Sequence of chain 1.B:
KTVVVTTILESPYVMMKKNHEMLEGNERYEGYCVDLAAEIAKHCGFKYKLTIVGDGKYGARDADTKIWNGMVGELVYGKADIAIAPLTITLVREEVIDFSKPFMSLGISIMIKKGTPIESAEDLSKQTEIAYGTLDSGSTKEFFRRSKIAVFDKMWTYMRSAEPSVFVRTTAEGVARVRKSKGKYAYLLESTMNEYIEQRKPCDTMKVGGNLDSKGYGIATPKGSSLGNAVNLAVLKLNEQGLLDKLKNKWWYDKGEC

This protein binds this small molecule.
Small molecule (SMILES): N[C@@H](C(=O)O)[C@H](O)[C@@]1(C(=O)O)CC[C@H](C[C@H](NC(=O)c2cc(Cl)c(O)c(Cl)c2)C(=O)O)N1

Binding-site contacts:
Ligand atom O8 contacts residue TYR58 of chain 1.B at 2.9 Å (h-bond).
Ligand atom O4 contacts residue GLY138 of chain 1.B at 3.2 Å.
Ligand atom C contacts residue GLU190 of chain 1.B at 3.6 Å.
Ligand atom C1 contacts residue TYR58 of chain 1.B at 3.6 Å (hydrophobic).
Ligand atom O4 contacts residue SER139 of chain 1.B at 3.0 Å (h-bond).
Ligand atom N contacts residue TYR217 of chain 1.B at 3.7 Å.
Ligand atom CL1 contacts residue THR90 of chain 1.B at 3.4 Å.
Ligand atom O2 contacts residue SER139 of chain 1.B at 2.6 Å (h-bond).
Ligand atom C16 contacts residue ARG93 of chain 1.B at 3.7 Å.
Ligand atom CL1 contacts residue ARG93 of chain 1.B at 3.5 Å.
Ligand atom C4 contacts residue SER139 of chain 1.B at 3.7 Å.
Ligand atom O2 contacts residue THR88 of chain 1.B at 3.6 Å (h-bond).
Ligand atom O7 contacts residue GLY59 of chain 1.B at 2.9 Å (h-bond).
Ligand atom O contacts residue ARG93 of chain 1.B at 2.9 Å (salt-bridge).
Ligand atom C6 contacts residue LEU135 of chain 1.B at 3.6 Å (hydrophobic).
Ligand atom O2 contacts residue GLU190 of chain 1.B at 3.1 Å (salt-bridge).
Ligand atom O1 contacts residue ARG93 of chain 1.B at 2.7 Å (salt-bridge).
Ligand atom O1 contacts residue LEU87 of chain 1.B at 3.5 Å.
Ligand atom O8 contacts residue LYS57 of chain 1.B at 3.5 Å.
Ligand atom C7 contacts residue TYR58 of chain 1.B at 3.6 Å (hydrophobic).
Ligand atom C16 contacts residue SER139 of chain 1.B at 3.2 Å.
Ligand atom C1 contacts residue ARG93 of chain 1.B at 3.6 Å.
Ligand atom C14 contacts residue SER139 of chain 1.B at 3.5 Å.
Ligand atom O contacts residue TYR58 of chain 1.B at 3.3 Å.
Ligand atom C15 contacts residue SER139 of chain 1.B at 2.9 Å.
Ligand atom C8 contacts residue SER137 of chain 1.B at 3.6 Å.
Ligand atom C17 contacts residue TYR58 of chain 1.B at 3.5 Å (hydrophobic).
Ligand atom O5 contacts residue SER137 of chain 1.B at 3.4 Å (h-bond).
Ligand atom C17 contacts residue GLY59 of chain 1.B at 3.7 Å.
Ligand atom N contacts residue PRO86 of chain 1.B at 2.8 Å (h-bond).
Ligand atom O1 contacts residue THR88 of chain 1.B at 2.7 Å (h-bond).
Ligand atom N contacts residue THR88 of chain 1.B at 3.3 Å (h-bond).
Ligand atom O7 contacts residue TYR58 of chain 1.B at 3.4 Å (h-bond).
Ligand atom C contacts residue TYR58 of chain 1.B at 3.7 Å (hydrophobic).
Ligand atom O1 contacts residue PRO86 of chain 1.B at 3.6 Å (h-bond).
Ligand atom N contacts residue GLU190 of chain 1.B at 2.9 Å (salt-bridge).
Ligand atom CL1 contacts residue THR88 of chain 1.B at 3.7 Å.
Ligand atom C2 contacts residue GLU190 of chain 1.B at 3.1 Å.
Ligand atom CL1 contacts residue SER139 of chain 1.B at 3.0 Å.
Ligand atom CL contacts residue GLU142 of chain 1.B at 3.1 Å.